This small molecule binds to this protein.
Small molecule (SMILES): CC(=O)O[C@H]1C(=O)[C@@]2(C)[C@H]([C@H](OC(=O)c3ccccc3)[C@]3(O)C[C@H](OC(=O)[C@H](O)[C@@H](NC(=O)c4ccccc4)c4ccccc4)C(C)=C1C3(C)C)[C@]1(OC(C)=O)CO[C@@H]1C[C@@H]2O

Binding-site contacts:
Ligand atom C17 contacts residue THR274 of chain 1.B at 3.8 Å.
Ligand atom C06 contacts residue LEU228 of chain 1.B at 3.7 Å (hydrophobic).
Ligand atom C41 contacts residue VAL23 of chain 1.B at 3.5 Å (hydrophobic).
Ligand atom C27 contacts residue GLY360 of chain 1.B at 3.9 Å.
Ligand atom C41 contacts residue GLU27 of chain 1.B at 3.7 Å.
Ligand atom C12 contacts residue PHE270 of chain 1.B at 4.0 Å (hydrophobic).
Ligand atom C42 contacts residue VAL23 of chain 1.B at 3.8 Å (hydrophobic).
Ligand atom C19 contacts residue ARG276 of chain 1.B at 3.6 Å.
Ligand atom C16 contacts residue LEU361 of chain 1.B at 3.4 Å (hydrophobic).
Ligand atom C07 contacts residue ASP224 of chain 1.B at 3.2 Å.
Ligand atom O05 contacts residue LEU361 of chain 1.B at 3.4 Å.
Ligand atom C34 contacts residue GLU22 of chain 1.B at 3.5 Å.
Ligand atom O13 contacts residue ARG359 of chain 1.B at 3.3 Å.
Ligand atom C06 contacts residue HIS227 of chain 1.B at 3.5 Å.
Ligand atom O13 contacts residue GLY360 of chain 1.B at 3.6 Å (h-bond).
Ligand atom C32 contacts residue VAL23 of chain 1.B at 3.9 Å (hydrophobic).
Ligand atom C07 contacts residue HIS227 of chain 1.B at 3.9 Å.
Ligand atom O14 contacts residue HIS227 of chain 1.B at 3.1 Å (h-bond).
Ligand atom C13 contacts residue PHE270 of chain 1.B at 3.5 Å (hydrophobic).
Ligand atom C05 contacts residue HIS227 of chain 1.B at 3.8 Å.
Ligand atom O08 contacts residue GLN279 of chain 1.B at 3.9 Å.
Ligand atom C28 contacts residue GLY360 of chain 1.B at 4.0 Å.
Ligand atom C33 contacts residue GLU22 of chain 1.B at 3.5 Å.
Ligand atom C35 contacts residue GLU22 of chain 1.B at 3.7 Å.
Ligand atom O05 contacts residue PHE270 of chain 1.B at 3.9 Å.
Ligand atom C36 contacts residue ASP26 of chain 1.B at 3.6 Å.
Ligand atom C08 contacts residue ASP224 of chain 1.B at 3.9 Å.
Ligand atom O12 contacts residue GLY360 of chain 1.B at 3.3 Å (h-bond).
Ligand atom C32 contacts residue HIS227 of chain 1.B at 3.4 Å.
Ligand atom O10 contacts residue GLN279 of chain 1.B at 3.8 Å.
Ligand atom C30 contacts residue HIS227 of chain 1.B at 3.9 Å.
Ligand atom C15 contacts residue PRO272 of chain 1.B at 3.5 Å (hydrophobic).
Ligand atom C14 contacts residue LEU215 of chain 1.B at 4.0 Å (hydrophobic).
Ligand atom O06 contacts residue THR274 of chain 1.B at 3.7 Å.
Ligand atom C44 contacts residue LEU361 of chain 1.B at 3.4 Å (hydrophobic).
Ligand atom C35 contacts residue ASP26 of chain 1.B at 3.3 Å.
Ligand atom C44 contacts residue GLY360 of chain 1.B at 3.6 Å.
Ligand atom O06 contacts residue LEU273 of chain 1.B at 3.4 Å.
Ligand atom O07 contacts residue THR274 of chain 1.B at 2.9 Å (h-bond).
Ligand atom O06 contacts residue PRO272 of chain 1.B at 3.2 Å (h-bond).

Sequence of chain 1.B:
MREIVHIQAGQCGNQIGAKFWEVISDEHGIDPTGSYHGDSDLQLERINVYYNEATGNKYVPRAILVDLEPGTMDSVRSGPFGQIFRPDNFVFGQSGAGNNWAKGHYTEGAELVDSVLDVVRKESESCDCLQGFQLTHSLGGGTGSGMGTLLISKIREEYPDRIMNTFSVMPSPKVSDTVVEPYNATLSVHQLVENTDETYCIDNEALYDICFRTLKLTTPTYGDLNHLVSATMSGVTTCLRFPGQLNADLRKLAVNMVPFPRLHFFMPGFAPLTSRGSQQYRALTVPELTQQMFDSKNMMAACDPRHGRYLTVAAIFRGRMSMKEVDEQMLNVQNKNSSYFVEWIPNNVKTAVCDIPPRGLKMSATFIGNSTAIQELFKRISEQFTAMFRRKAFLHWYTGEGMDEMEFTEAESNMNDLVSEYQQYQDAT